The small molecule below binds the protein below.
Small molecule (SMILES): N[C@H](CO)C(=O)O

Binding-site contacts:
Ligand atom CA contacts residue LLP65 of chain 1.A at 4.3 Å.
Ligand atom CB contacts residue GLY173 of chain 1.A at 4.1 Å.
Ligand atom C contacts residue SER92 of chain 1.A at 3.2 Å.
Ligand atom CB contacts residue HIS94 of chain 1.A at 3.7 Å.
Ligand atom CA contacts residue SER92 of chain 1.A at 3.5 Å.
Ligand atom C contacts residue ASN93 of chain 1.A at 3.5 Å.
Ligand atom CB contacts residue GLY88 of chain 1.A at 3.9 Å.
Ligand atom OG contacts residue GLY173 of chain 1.A at 2.9 Å (h-bond).
Ligand atom OG contacts residue HIS94 of chain 1.A at 3.5 Å.
Ligand atom N contacts residue HIS94 of chain 1.A at 3.9 Å.
Ligand atom O contacts residue ASN93 of chain 1.A at 3.2 Å (h-bond).
Ligand atom N contacts residue TYR301 of chain 1.A at 3.9 Å.
Ligand atom OXT contacts residue LLP65 of chain 1.A at 3.1 Å (h-bond).
Ligand atom C contacts residue LLP65 of chain 1.A at 3.8 Å.
Ligand atom C contacts residue TYR275 of chain 1.A at 4.5 Å (hydrophobic).
Ligand atom OXT contacts residue SER92 of chain 1.A at 3.4 Å (h-bond).
Ligand atom CA contacts residue TYR301 of chain 1.A at 3.4 Å (hydrophobic).
Ligand atom O contacts residue SER92 of chain 1.A at 3.4 Å.
Ligand atom CB contacts residue SER92 of chain 1.A at 2.6 Å.
Ligand atom CA contacts residue GLY173 of chain 1.A at 4.4 Å.
Ligand atom C contacts residue TYR301 of chain 1.A at 3.0 Å (hydrophobic).
Ligand atom CA contacts residue HIS94 of chain 1.A at 4.1 Å.
Ligand atom OG contacts residue GLY88 of chain 1.A at 4.0 Å.
Ligand atom OG contacts residue SER92 of chain 1.A at 3.5 Å (h-bond).
Ligand atom O contacts residue TYR275 of chain 1.A at 3.6 Å.
Ligand atom O contacts residue HIS94 of chain 1.A at 4.3 Å.
Ligand atom O contacts residue TYR301 of chain 1.A at 2.5 Å (h-bond).
Ligand atom N contacts residue GLY173 of chain 1.A at 3.2 Å.
Ligand atom OG contacts residue ALA87 of chain 1.A at 3.2 Å (h-bond).
Ligand atom O contacts residue LLP65 of chain 1.A at 4.3 Å.
Ligand atom CB contacts residue ALA87 of chain 1.A at 4.1 Å (hydrophobic).
Ligand atom CA contacts residue TYR275 of chain 1.A at 4.5 Å (hydrophobic).
Ligand atom N contacts residue LLP65 of chain 1.A at 3.3 Å.
Ligand atom OXT contacts residue HIS94 of chain 1.A at 2.8 Å (h-bond).
Ligand atom C contacts residue HIS94 of chain 1.A at 3.7 Å.
Ligand atom OG contacts residue VAL172 of chain 1.A at 3.6 Å.
Ligand atom OXT contacts residue ASN93 of chain 1.A at 3.1 Å (h-bond).
Ligand atom OXT contacts residue TYR301 of chain 1.A at 3.9 Å.

Sequence of chain 1.A:
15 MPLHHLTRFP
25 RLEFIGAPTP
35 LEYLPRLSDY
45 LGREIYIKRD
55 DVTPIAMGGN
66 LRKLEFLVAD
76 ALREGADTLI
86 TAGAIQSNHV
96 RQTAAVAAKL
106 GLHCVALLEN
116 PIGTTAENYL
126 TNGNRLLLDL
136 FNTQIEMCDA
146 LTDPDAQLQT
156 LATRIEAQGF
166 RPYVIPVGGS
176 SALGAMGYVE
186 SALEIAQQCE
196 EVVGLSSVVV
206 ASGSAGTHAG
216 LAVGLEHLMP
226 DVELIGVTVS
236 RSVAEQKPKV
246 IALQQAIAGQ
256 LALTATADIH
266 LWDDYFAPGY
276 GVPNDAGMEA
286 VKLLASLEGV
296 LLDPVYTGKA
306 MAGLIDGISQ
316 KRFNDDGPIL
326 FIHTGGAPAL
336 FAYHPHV